This small molecule binds to this protein.
Small molecule (SMILES): CCN(CC)CCC[C@@H](C)Nc1ccnc2cc(Cl)ccc12

Sequence of chain 1.C:
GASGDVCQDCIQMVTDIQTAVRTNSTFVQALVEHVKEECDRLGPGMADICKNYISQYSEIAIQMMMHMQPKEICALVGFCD

Binding-site contacts:
Ligand atom C11 contacts residue MET68 of chain 1.C at 4.4 Å (hydrophobic).
Ligand atom C7 contacts residue GLU72 of chain 1.C at 4.3 Å.
Ligand atom C13 contacts residue MET64 of chain 1.C at 3.8 Å (hydrophobic).
Ligand atom N2 contacts residue MET68 of chain 1.C at 3.4 Å.
Ligand atom C18 contacts residue LEU76 of chain 1.C at 3.8 Å (hydrophobic).
Ligand atom C15 contacts residue LEU76 of chain 1.C at 4.0 Å (hydrophobic).
Ligand atom C18 contacts residue ARG41 of chain 1.A at 3.5 Å.
Ligand atom C18 contacts residue MET68 of chain 1.C at 4.4 Å (hydrophobic).
Ligand atom C17 contacts residue LEU76 of chain 1.C at 4.0 Å (hydrophobic).
Ligand atom N3 contacts residue MET64 of chain 1.C at 4.4 Å.
Ligand atom C2 contacts residue GLU72 of chain 1.C at 4.3 Å.
Ligand atom C12 contacts residue LEU76 of chain 1.C at 4.1 Å (hydrophobic).
Ligand atom N1 contacts residue GLU72 of chain 1.C at 3.6 Å.
Ligand atom C14 contacts residue MET64 of chain 1.C at 3.8 Å (hydrophobic).
Ligand atom C2 contacts residue MET68 of chain 1.C at 3.7 Å (hydrophobic).
Ligand atom C8 contacts residue GLU72 of chain 1.C at 3.5 Å.
Ligand atom C4 contacts residue GLU72 of chain 1.C at 4.3 Å.
Ligand atom N3 contacts residue LEU76 of chain 1.C at 4.1 Å.
Ligand atom C10 contacts residue ARG41 of chain 1.A at 4.4 Å.
Ligand atom C10 contacts residue MET68 of chain 1.C at 4.3 Å (hydrophobic).
Ligand atom C1 contacts residue GLU72 of chain 1.C at 4.0 Å.
Ligand atom C12 contacts residue MET68 of chain 1.C at 3.7 Å (hydrophobic).
Ligand atom C9 contacts residue GLU72 of chain 1.C at 3.6 Å.
Ligand atom C17 contacts residue ARG41 of chain 1.A at 3.9 Å.
Ligand atom C3 contacts residue MET68 of chain 1.C at 4.2 Å (hydrophobic).

Sequence of chain 1.A:
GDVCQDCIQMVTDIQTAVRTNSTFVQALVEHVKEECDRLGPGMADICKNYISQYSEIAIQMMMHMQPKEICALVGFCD